Sequence of chain 1.A:
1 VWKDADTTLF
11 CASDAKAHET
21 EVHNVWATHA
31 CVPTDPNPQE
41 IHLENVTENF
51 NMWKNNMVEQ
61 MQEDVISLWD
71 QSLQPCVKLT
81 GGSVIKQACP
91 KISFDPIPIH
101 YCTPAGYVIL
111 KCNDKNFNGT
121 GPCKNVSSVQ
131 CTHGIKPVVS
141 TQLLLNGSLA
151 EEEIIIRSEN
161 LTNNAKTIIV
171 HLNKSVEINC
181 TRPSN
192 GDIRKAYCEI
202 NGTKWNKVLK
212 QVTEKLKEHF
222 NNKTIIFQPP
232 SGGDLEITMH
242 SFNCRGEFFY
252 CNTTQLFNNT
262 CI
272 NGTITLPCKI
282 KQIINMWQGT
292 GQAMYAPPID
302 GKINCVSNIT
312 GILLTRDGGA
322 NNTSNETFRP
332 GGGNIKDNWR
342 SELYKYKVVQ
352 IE

The small molecule below binds the protein below.
Small molecule (SMILES): CC(=O)N[C@@H]1[C@@H](O)[C@H](O)[C@@H](CO)O[C@H]1O

Binding-site contacts:
Ligand atom O5 contacts residue ILE154 of chain 1.A at 3.0 Å (h-bond).
Ligand atom O3 contacts residue ASN173 of chain 1.A at 4.4 Å.
Ligand atom O5 contacts residue GLU153 of chain 1.A at 3.2 Å.
Ligand atom C8 contacts residue ASN173 of chain 1.A at 4.2 Å.
Ligand atom C1 contacts residue GLU153 of chain 1.A at 4.2 Å.
Ligand atom C6 contacts residue ILE154 of chain 1.A at 3.7 Å (hydrophobic).
Ligand atom C2 contacts residue GLU152 of chain 1.A at 4.0 Å.
Ligand atom C4 contacts residue ASN173 of chain 1.A at 4.0 Å.
Ligand atom C7 contacts residue ASN173 of chain 1.A at 3.0 Å.
Ligand atom C1 contacts residue ASN173 of chain 1.A at 1.4 Å.
Ligand atom O6 contacts residue ILE154 of chain 1.A at 2.9 Å (h-bond).
Ligand atom C1 contacts residue GLN212 of chain 1.A at 4.3 Å.
Ligand atom O5 contacts residue GLU152 of chain 1.A at 3.8 Å.
Ligand atom O7 contacts residue GLU152 of chain 1.A at 3.8 Å.
Ligand atom C5 contacts residue GLU153 of chain 1.A at 4.0 Å.
Ligand atom C2 contacts residue ASN173 of chain 1.A at 2.1 Å.
Ligand atom N2 contacts residue ASN173 of chain 1.A at 2.6 Å (h-bond).
Ligand atom C3 contacts residue GLN212 of chain 1.A at 4.1 Å.
Ligand atom O7 contacts residue ASN173 of chain 1.A at 3.1 Å (h-bond).
Ligand atom O6 contacts residue LYS216 of chain 1.A at 3.7 Å.
Ligand atom C1 contacts residue GLU152 of chain 1.A at 3.8 Å.
Ligand atom C5 contacts residue ILE154 of chain 1.A at 3.9 Å (hydrophobic).
Ligand atom C3 contacts residue ASN173 of chain 1.A at 3.5 Å.
Ligand atom C5 contacts residue ASN173 of chain 1.A at 3.6 Å.
Ligand atom O6 contacts residue GLU153 of chain 1.A at 3.5 Å.
Ligand atom C6 contacts residue GLU153 of chain 1.A at 3.5 Å.
Ligand atom C1 contacts residue ILE154 of chain 1.A at 4.0 Å (hydrophobic).
Ligand atom O5 contacts residue ASN173 of chain 1.A at 2.4 Å (h-bond).